Binding-site contacts:
Ligand atom O7 contacts residue ASN343 of chain 1.C at 3.6 Å.
Ligand atom C5 contacts residue ASN343 of chain 1.C at 3.7 Å.
Ligand atom C7 contacts residue ASN343 of chain 1.C at 3.5 Å.
Ligand atom N2 contacts residue ASN343 of chain 1.C at 3.0 Å (h-bond).
Ligand atom O7 contacts residue GLY339 of chain 1.C at 4.2 Å.
Ligand atom C8 contacts residue PHE338 of chain 1.C at 4.4 Å (hydrophobic).
Ligand atom C4 contacts residue ASN343 of chain 1.C at 4.2 Å.
Ligand atom O3 contacts residue SER371 of chain 1.C at 4.2 Å.
Ligand atom C7 contacts residue PHE342 of chain 1.C at 4.4 Å (hydrophobic).
Ligand atom C8 contacts residue PHE342 of chain 1.C at 3.4 Å (hydrophobic).
Ligand atom O5 contacts residue ASN343 of chain 1.C at 2.3 Å (h-bond).
Ligand atom C3 contacts residue ASN343 of chain 1.C at 3.8 Å.
Ligand atom C1 contacts residue ASN343 of chain 1.C at 1.4 Å.
Ligand atom C2 contacts residue ASN343 of chain 1.C at 2.5 Å.

Sequence of chain 1.C:
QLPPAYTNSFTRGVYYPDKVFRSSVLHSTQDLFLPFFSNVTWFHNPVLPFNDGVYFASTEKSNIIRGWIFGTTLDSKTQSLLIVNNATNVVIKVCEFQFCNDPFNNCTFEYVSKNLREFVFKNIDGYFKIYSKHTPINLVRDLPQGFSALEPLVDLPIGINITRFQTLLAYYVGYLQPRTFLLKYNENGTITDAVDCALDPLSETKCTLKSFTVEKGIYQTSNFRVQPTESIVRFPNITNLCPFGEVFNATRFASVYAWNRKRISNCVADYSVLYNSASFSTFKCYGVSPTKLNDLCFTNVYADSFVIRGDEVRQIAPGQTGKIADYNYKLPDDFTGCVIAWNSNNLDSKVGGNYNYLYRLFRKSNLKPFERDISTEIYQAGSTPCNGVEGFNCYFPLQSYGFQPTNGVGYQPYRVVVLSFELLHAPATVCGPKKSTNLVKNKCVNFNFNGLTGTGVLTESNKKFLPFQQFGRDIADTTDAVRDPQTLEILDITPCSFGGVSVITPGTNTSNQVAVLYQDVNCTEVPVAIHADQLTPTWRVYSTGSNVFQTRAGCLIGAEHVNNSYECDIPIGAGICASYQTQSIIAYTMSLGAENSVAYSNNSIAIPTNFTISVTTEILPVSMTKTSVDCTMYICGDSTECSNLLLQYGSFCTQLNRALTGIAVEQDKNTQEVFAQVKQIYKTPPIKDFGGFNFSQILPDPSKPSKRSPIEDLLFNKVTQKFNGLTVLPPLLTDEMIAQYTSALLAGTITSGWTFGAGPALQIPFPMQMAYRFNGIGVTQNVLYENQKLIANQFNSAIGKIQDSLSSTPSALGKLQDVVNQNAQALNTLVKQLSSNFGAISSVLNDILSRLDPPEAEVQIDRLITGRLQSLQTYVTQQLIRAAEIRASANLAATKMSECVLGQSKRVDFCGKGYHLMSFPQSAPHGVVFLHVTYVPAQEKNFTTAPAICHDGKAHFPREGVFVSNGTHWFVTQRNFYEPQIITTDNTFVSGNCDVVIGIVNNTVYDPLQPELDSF

This protein binds this small molecule.
Small molecule (SMILES): CC(=O)N[C@@H]1[C@@H](O)[C@H](O)[C@@H](CO)O[C@H]1O